Sequence of chain 1.G:
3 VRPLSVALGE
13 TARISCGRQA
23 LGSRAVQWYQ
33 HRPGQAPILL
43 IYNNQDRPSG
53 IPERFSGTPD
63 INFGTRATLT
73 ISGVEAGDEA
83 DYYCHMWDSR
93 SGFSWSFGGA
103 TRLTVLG

Sequence of chain 1.N:
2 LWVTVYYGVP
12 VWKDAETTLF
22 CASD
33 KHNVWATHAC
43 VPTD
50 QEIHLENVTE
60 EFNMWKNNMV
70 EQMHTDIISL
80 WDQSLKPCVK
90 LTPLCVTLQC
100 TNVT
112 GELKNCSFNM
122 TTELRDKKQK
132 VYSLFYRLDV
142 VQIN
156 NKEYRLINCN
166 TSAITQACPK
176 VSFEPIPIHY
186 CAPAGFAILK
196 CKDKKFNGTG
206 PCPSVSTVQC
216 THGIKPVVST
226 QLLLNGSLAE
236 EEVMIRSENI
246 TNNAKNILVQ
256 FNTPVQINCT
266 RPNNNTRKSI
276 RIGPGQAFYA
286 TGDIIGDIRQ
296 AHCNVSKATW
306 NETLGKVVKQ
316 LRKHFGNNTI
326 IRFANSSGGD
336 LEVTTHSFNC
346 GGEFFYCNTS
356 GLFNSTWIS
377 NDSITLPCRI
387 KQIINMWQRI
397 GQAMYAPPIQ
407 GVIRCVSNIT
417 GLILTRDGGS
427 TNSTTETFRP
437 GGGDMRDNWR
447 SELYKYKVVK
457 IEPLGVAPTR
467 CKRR

Binding-site contacts:
Ligand atom C8 contacts residue ARG92 of chain 1.G at 3.9 Å.
Ligand atom O4 contacts residue TYR133 of chain 1.N at 4.4 Å.
Ligand atom C3 contacts residue ASN116 of chain 1.N at 3.8 Å.
Ligand atom O6 contacts residue TYR133 of chain 1.N at 4.1 Å.
Ligand atom C3 contacts residue TYR133 of chain 1.N at 4.0 Å (hydrophobic).
Ligand atom O7 contacts residue TYR133 of chain 1.N at 3.7 Å.
Ligand atom C8 contacts residue VAL102 of chain 1.N at 4.1 Å (hydrophobic).
Ligand atom N2 contacts residue LEU135 of chain 1.N at 4.4 Å.
Ligand atom C8 contacts residue LEU135 of chain 1.N at 4.1 Å (hydrophobic).
Ligand atom O5 contacts residue TYR133 of chain 1.N at 4.3 Å.
Ligand atom C8 contacts residue ASP288 of chain 1.N at 3.4 Å.
Ligand atom C7 contacts residue TYR133 of chain 1.N at 4.3 Å (hydrophobic).
Ligand atom C7 contacts residue LEU135 of chain 1.N at 4.3 Å (hydrophobic).
Ligand atom C1 contacts residue TYR133 of chain 1.N at 3.8 Å (hydrophobic).
Ligand atom C7 contacts residue ASN116 of chain 1.N at 3.3 Å.
Ligand atom C5 contacts residue TYR133 of chain 1.N at 4.2 Å (hydrophobic).
Ligand atom C5 contacts residue ASN116 of chain 1.N at 3.6 Å.
Ligand atom C2 contacts residue TYR133 of chain 1.N at 4.4 Å (hydrophobic).
Ligand atom O5 contacts residue ASN116 of chain 1.N at 2.3 Å (h-bond).
Ligand atom O7 contacts residue VAL102 of chain 1.N at 4.2 Å.
Ligand atom C7 contacts residue ASP288 of chain 1.N at 4.3 Å.
Ligand atom C1 contacts residue ASN116 of chain 1.N at 1.4 Å.
Ligand atom N2 contacts residue ASN116 of chain 1.N at 3.0 Å (h-bond).
Ligand atom C2 contacts residue ASN116 of chain 1.N at 2.4 Å.
Ligand atom C4 contacts residue ASN116 of chain 1.N at 4.2 Å.
Ligand atom O7 contacts residue ASN116 of chain 1.N at 3.2 Å (h-bond).
Ligand atom N2 contacts residue TYR133 of chain 1.N at 4.4 Å.

This small molecule binds to this protein.
Small molecule (SMILES): CC(=O)N[C@H]1[C@H](O[C@H]2[C@H](O)[C@@H](NC(C)=O)CO[C@@H]2CO)O[C@H](CO)[C@@H](O[C@@H]2O[C@H](CO[C@H]3O[C@H](CO)[C@@H](O)[C@H](O)[C@@H]3O)[C@@H](O)[C@H](O[C@H]3O[C@H](CO)[C@@H](O)[C@H](O)[C@@H]3O)[C@@H]2O)[C@@H]1O